This protein binds this small molecule.
Small molecule (SMILES): N[C@@H](Cc1c[nH]c2ccccc12)C(=O)O

Binding-site contacts:
Ligand atom CA contacts residue HIS31 of chain 1.L at 4.0 Å.
Ligand atom CD1 contacts residue SER51 of chain 1.M at 3.6 Å.
Ligand atom NE1 contacts residue GLN45 of chain 1.L at 2.9 Å (h-bond).
Ligand atom C contacts residue SER51 of chain 1.M at 3.6 Å.
Ligand atom CA contacts residue SER51 of chain 1.M at 3.9 Å.
Ligand atom CZ2 contacts residue THR50 of chain 1.L at 3.9 Å.
Ligand atom CG contacts residue SER51 of chain 1.M at 3.9 Å.
Ligand atom CE2 contacts residue THR50 of chain 1.L at 3.9 Å.
Ligand atom C contacts residue THR50 of chain 1.L at 3.9 Å.
Ligand atom C contacts residue GLY25 of chain 1.M at 3.5 Å.
Ligand atom CA contacts residue THR28 of chain 1.M at 3.2 Å.
Ligand atom O contacts residue GLY25 of chain 1.M at 3.0 Å (h-bond).
Ligand atom NE1 contacts residue ALA44 of chain 1.L at 3.8 Å.
Ligand atom O contacts residue SER51 of chain 1.M at 2.9 Å (h-bond).
Ligand atom CB contacts residue SER51 of chain 1.M at 3.4 Å.
Ligand atom OXT contacts residue HIS49 of chain 1.L at 3.9 Å.
Ligand atom CD1 contacts residue GLN45 of chain 1.L at 3.6 Å.
Ligand atom OXT contacts residue THR47 of chain 1.L at 2.5 Å (h-bond).
Ligand atom O contacts residue ARG24 of chain 1.M at 3.5 Å.
Ligand atom OXT contacts residue THR50 of chain 1.L at 2.7 Å (h-bond).
Ligand atom N contacts residue THR23 of chain 1.M at 2.8 Å (h-bond).
Ligand atom CB contacts residue THR23 of chain 1.M at 3.7 Å.
Ligand atom N contacts residue GLY25 of chain 1.M at 2.7 Å (h-bond).
Ligand atom CE3 contacts residue HIS32 of chain 1.L at 3.9 Å.
Ligand atom CE3 contacts residue HIS31 of chain 1.L at 4.0 Å.
Ligand atom CZ3 contacts residue HIS32 of chain 1.L at 3.9 Å.
Ligand atom C contacts residue THR47 of chain 1.L at 3.4 Å.
Ligand atom N contacts residue THR28 of chain 1.M at 2.8 Å (h-bond).
Ligand atom O contacts residue THR47 of chain 1.L at 3.5 Å (h-bond).
Ligand atom CB contacts residue THR28 of chain 1.M at 3.5 Å.
Ligand atom CH2 contacts residue GLY21 of chain 1.L at 3.4 Å.
Ligand atom CD1 contacts residue THR47 of chain 1.L at 3.8 Å.
Ligand atom CZ2 contacts residue ALA44 of chain 1.L at 4.0 Å (hydrophobic).
Ligand atom N contacts residue ARG24 of chain 1.M at 3.8 Å.
Ligand atom N contacts residue ASP27 of chain 1.M at 2.9 Å (salt-bridge).
Ligand atom CA contacts residue GLY25 of chain 1.M at 3.5 Å.
Ligand atom CD2 contacts residue THR50 of chain 1.L at 4.0 Å.
Ligand atom CZ3 contacts residue GLY21 of chain 1.L at 3.6 Å.
Ligand atom CA contacts residue THR23 of chain 1.M at 3.7 Å.
Ligand atom OXT contacts residue HIS31 of chain 1.L at 3.6 Å.

Sequence of chain 1.M:
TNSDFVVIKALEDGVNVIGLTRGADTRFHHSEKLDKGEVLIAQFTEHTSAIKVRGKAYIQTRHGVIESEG

Sequence of chain 1.L:
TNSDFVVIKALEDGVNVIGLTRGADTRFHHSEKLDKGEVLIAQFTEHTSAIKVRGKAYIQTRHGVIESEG